Sequence of chain 1.A:
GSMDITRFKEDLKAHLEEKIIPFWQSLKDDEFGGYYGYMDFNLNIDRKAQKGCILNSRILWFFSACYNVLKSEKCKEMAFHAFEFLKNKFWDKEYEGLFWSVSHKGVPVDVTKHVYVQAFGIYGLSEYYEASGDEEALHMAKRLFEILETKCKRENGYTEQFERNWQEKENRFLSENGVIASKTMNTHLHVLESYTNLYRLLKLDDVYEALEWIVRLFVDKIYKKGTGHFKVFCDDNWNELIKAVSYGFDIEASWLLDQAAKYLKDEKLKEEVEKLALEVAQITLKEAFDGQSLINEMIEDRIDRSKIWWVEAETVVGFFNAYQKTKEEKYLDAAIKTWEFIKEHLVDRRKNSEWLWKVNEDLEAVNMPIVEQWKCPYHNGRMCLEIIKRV

Binding-site contacts:
Ligand atom C1 contacts residue TRP374 of chain 1.A at 3.5 Å (hydrophobic).
Ligand atom O5 contacts residue TRP374 of chain 1.A at 3.4 Å.
Ligand atom O5 contacts residue TYR116 of chain 1.A at 4.2 Å.
Ligand atom O2 contacts residue TYR116 of chain 1.A at 4.2 Å.
Ligand atom C1 contacts residue TRP309 of chain 1.A at 4.3 Å (hydrophobic).
Ligand atom O6 contacts residue TRP374 of chain 1.A at 3.6 Å.
Ligand atom C6 contacts residue TYR116 of chain 1.A at 3.7 Å (hydrophobic).
Ligand atom C6 contacts residue TRP374 of chain 1.A at 3.7 Å (hydrophobic).
Ligand atom C2 contacts residue ARG58 of chain 1.A at 4.2 Å.
Ligand atom C1 contacts residue HIS379 of chain 1.A at 4.3 Å.
Ligand atom C1 contacts residue TRP310 of chain 1.A at 4.4 Å (hydrophobic).
Ligand atom O3 contacts residue TRP310 of chain 1.A at 3.6 Å.
Ligand atom C5 contacts residue TRP374 of chain 1.A at 4.2 Å (hydrophobic).
Ligand atom O4 contacts residue PHE249 of chain 1.A at 3.4 Å.
Ligand atom C4 contacts residue PHE249 of chain 1.A at 4.3 Å (hydrophobic).
Ligand atom C6 contacts residue ASN186 of chain 1.A at 4.1 Å.
Ligand atom O1 contacts residue HIS379 of chain 1.A at 4.1 Å.
Ligand atom O1 contacts residue TRP374 of chain 1.A at 2.5 Å (h-bond).
Ligand atom O2 contacts residue ARG58 of chain 1.A at 3.0 Å (salt-bridge).
Ligand atom C4 contacts residue ASN186 of chain 1.A at 4.2 Å.
Ligand atom C1 contacts residue ARG58 of chain 1.A at 4.0 Å.
Ligand atom C2 contacts residue TRP310 of chain 1.A at 4.0 Å (hydrophobic).
Ligand atom O4 contacts residue ASN186 of chain 1.A at 4.0 Å.
Ligand atom C3 contacts residue PHE249 of chain 1.A at 4.2 Å (hydrophobic).
Ligand atom O4 contacts residue TRP310 of chain 1.A at 4.4 Å.
Ligand atom O2 contacts residue HIS379 of chain 1.A at 2.7 Å (h-bond).
Ligand atom C4 contacts residue TYR116 of chain 1.A at 3.9 Å (hydrophobic).
Ligand atom O3 contacts residue HIS379 of chain 1.A at 4.0 Å.
Ligand atom O5 contacts residue ARG58 of chain 1.A at 4.2 Å.
Ligand atom C2 contacts residue HIS379 of chain 1.A at 3.3 Å.
Ligand atom C3 contacts residue TRP310 of chain 1.A at 3.5 Å (hydrophobic).
Ligand atom C3 contacts residue HIS379 of chain 1.A at 4.3 Å.
Ligand atom O1 contacts residue TRP309 of chain 1.A at 3.9 Å.
Ligand atom O3 contacts residue PHE249 of chain 1.A at 3.2 Å.
Ligand atom O1 contacts residue ARG58 of chain 1.A at 2.9 Å (salt-bridge).
Ligand atom C5 contacts residue TYR116 of chain 1.A at 4.2 Å (hydrophobic).

A small-molecule ligand and the protein it binds are described below.
Small molecule (SMILES): OC[C@H]1O[C@@H](O)[C@@H](O)[C@@H](O)[C@@H]1O